Sequence of chain 1.A:
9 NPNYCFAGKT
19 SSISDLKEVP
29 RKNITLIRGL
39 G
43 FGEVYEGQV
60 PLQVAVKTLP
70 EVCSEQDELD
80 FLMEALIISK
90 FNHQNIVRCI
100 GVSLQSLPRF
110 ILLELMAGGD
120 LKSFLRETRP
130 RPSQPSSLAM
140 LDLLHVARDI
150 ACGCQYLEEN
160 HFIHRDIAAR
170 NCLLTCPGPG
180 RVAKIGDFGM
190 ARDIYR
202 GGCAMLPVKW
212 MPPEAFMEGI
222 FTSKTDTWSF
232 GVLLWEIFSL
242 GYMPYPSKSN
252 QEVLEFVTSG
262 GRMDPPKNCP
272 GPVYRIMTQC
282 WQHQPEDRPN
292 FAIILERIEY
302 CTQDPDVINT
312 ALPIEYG

Binding-site contacts:
Ligand atom F16 contacts residue LEU172 of chain 1.A at 3.8 Å.
Ligand atom C28 contacts residue ALA116 of chain 1.A at 3.7 Å (hydrophobic).
Ligand atom N3 contacts residue GLU113 of chain 1.A at 3.4 Å (salt-bridge).
Ligand atom N3 contacts residue ALA64 of chain 1.A at 3.8 Å.
Ligand atom F16 contacts residue GLY185 of chain 1.A at 3.0 Å.
Ligand atom C18 contacts residue LYS66 of chain 1.A at 3.5 Å.
Ligand atom N23 contacts residue GLY118 of chain 1.A at 3.7 Å.
Ligand atom N3 contacts residue MET115 of chain 1.A at 2.9 Å (h-bond).
Ligand atom N23 contacts residue MET115 of chain 1.A at 3.8 Å.
Ligand atom C2 contacts residue GLU113 of chain 1.A at 3.6 Å.
Ligand atom C24 contacts residue MET115 of chain 1.A at 3.3 Å (hydrophobic).
Ligand atom O33 contacts residue VAL46 of chain 1.A at 3.5 Å.
Ligand atom C24 contacts residue LEU38 of chain 1.A at 3.7 Å (hydrophobic).
Ligand atom C32 contacts residue LEU38 of chain 1.A at 3.7 Å (hydrophobic).
Ligand atom C28 contacts residue ARG36 of chain 1.A at 3.5 Å.
Ligand atom N29 contacts residue ALA116 of chain 1.A at 3.6 Å.
Ligand atom C2 contacts residue ALA64 of chain 1.A at 3.5 Å (hydrophobic).
Ligand atom N29 contacts residue ARG36 of chain 1.A at 3.4 Å (salt-bridge).
Ligand atom F16 contacts residue ASP186 of chain 1.A at 3.2 Å.
Ligand atom N23 contacts residue LEU38 of chain 1.A at 3.9 Å.
Ligand atom C26 contacts residue GLY118 of chain 1.A at 3.8 Å.
Ligand atom N17 contacts residue LEU172 of chain 1.A at 3.7 Å.
Ligand atom C14 contacts residue GLY185 of chain 1.A at 3.7 Å.
Ligand atom N25 contacts residue GLY118 of chain 1.A at 3.6 Å.
Ligand atom C13 contacts residue LEU172 of chain 1.A at 3.7 Å (hydrophobic).
Ligand atom C12 contacts residue ARG169 of chain 1.A at 3.3 Å.
Ligand atom C20 contacts residue LEU38 of chain 1.A at 3.8 Å (hydrophobic).
Ligand atom N17 contacts residue ALA64 of chain 1.A at 3.5 Å.
Ligand atom F16 contacts residue ASN170 of chain 1.A at 3.4 Å.
Ligand atom C1 contacts residue LEU172 of chain 1.A at 3.7 Å (hydrophobic).
Ligand atom C27 contacts residue GLY118 of chain 1.A at 3.9 Å.
Ligand atom N3 contacts residue LEU114 of chain 1.A at 3.9 Å.
Ligand atom N17 contacts residue LEU112 of chain 1.A at 3.5 Å.
Ligand atom C4 contacts residue MET115 of chain 1.A at 3.1 Å (hydrophobic).
Ligand atom C19 contacts residue LEU38 of chain 1.A at 3.8 Å (hydrophobic).
Ligand atom C1 contacts residue ALA64 of chain 1.A at 3.9 Å (hydrophobic).
Ligand atom C2 contacts residue LEU172 of chain 1.A at 3.5 Å (hydrophobic).
Ligand atom N17 contacts residue GLU113 of chain 1.A at 2.8 Å (salt-bridge).
Ligand atom C14 contacts residue LEU172 of chain 1.A at 3.6 Å (hydrophobic).
Ligand atom C22 contacts residue GLY118 of chain 1.A at 3.6 Å.

The small molecule below binds the protein below.
Small molecule (SMILES): C[C@H]1Oc2nc(cnc2N)-c2c(nc3ccc(C#N)cn23)CN(C)C(=O)c2ccc(F)cc21